A protein and the small-molecule ligand that binds it are described below.
Small molecule (SMILES): Cc1cc(CCCOc2c(C)cc(-n3nnc(C)n3)cc2C)on1

Sequence of chain 5.A:
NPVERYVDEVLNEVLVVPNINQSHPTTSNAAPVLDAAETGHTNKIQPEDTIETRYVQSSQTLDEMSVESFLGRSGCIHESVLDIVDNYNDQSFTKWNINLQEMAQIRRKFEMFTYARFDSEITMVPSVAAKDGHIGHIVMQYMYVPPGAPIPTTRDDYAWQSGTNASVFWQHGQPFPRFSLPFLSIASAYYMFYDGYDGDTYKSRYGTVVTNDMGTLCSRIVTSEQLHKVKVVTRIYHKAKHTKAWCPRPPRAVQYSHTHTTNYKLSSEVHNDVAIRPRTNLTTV

Binding-site contacts:
Ligand atom CM4 contacts residue TYR142 of chain 5.A at 3.9 Å (hydrophobic).
Ligand atom C4A contacts residue TYR144 of chain 5.A at 3.5 Å (hydrophobic).
Ligand atom C4 contacts residue TYR190 of chain 5.A at 3.8 Å (hydrophobic).
Ligand atom N1A contacts residue PHE179 of chain 5.A at 3.2 Å.
Ligand atom C1C contacts residue MET214 of chain 5.A at 3.4 Å (hydrophobic).
Ligand atom N1A contacts residue MET124 of chain 5.A at 3.9 Å.
Ligand atom C5B contacts residue LEU181 of chain 5.A at 3.6 Å (hydrophobic).
Ligand atom N2A contacts residue TYR144 of chain 5.A at 4.0 Å.
Ligand atom N5A contacts residue LEU217 of chain 5.A at 3.7 Å.
Ligand atom C5 contacts residue MET214 of chain 5.A at 3.7 Å (hydrophobic).
Ligand atom C4A contacts residue PHE179 of chain 5.A at 3.5 Å (hydrophobic).
Ligand atom CM2 contacts residue ILE122 of chain 5.A at 3.9 Å (hydrophobic).
Ligand atom CM6 contacts residue TYR144 of chain 5.A at 3.7 Å (hydrophobic).
Ligand atom C1B contacts residue LEU181 of chain 5.A at 3.9 Å (hydrophobic).
Ligand atom N2 contacts residue MET214 of chain 5.A at 3.7 Å.
Ligand atom C5 contacts residue LEU100 of chain 5.A at 4.0 Å (hydrophobic).
Ligand atom C3C contacts residue LEU181 of chain 5.A at 4.0 Å (hydrophobic).
Ligand atom N2A contacts residue PHE179 of chain 5.A at 3.3 Å.
Ligand atom N1A contacts residue LEU217 of chain 5.A at 3.4 Å.
Ligand atom C5B contacts residue TYR144 of chain 5.A at 3.7 Å (hydrophobic).
Ligand atom CM3 contacts residue TYR190 of chain 5.A at 3.8 Å (hydrophobic).
Ligand atom O1B contacts residue ILE98 of chain 5.A at 3.1 Å.
Ligand atom C4 contacts residue LEU100 of chain 5.A at 3.8 Å (hydrophobic).
Ligand atom C1B contacts residue ILE98 of chain 5.A at 3.6 Å (hydrophobic).
Ligand atom N3A contacts residue PHE179 of chain 5.A at 3.6 Å.
Ligand atom CM6 contacts residue LEU181 of chain 5.A at 3.8 Å (hydrophobic).
Ligand atom CM4 contacts residue TYR144 of chain 5.A at 3.8 Å (hydrophobic).
Ligand atom O1 contacts residue MET214 of chain 5.A at 3.2 Å.
Ligand atom N2 contacts residue LEU100 of chain 5.A at 3.8 Å.
Ligand atom C4 contacts residue MET214 of chain 5.A at 4.0 Å (hydrophobic).
Ligand atom N3A contacts residue TYR144 of chain 5.A at 3.2 Å.
Ligand atom CM4 contacts residue ALA166 of chain 5.A at 3.1 Å (hydrophobic).
Ligand atom C6B contacts residue ILE98 of chain 5.A at 3.8 Å (hydrophobic).
Ligand atom CM4 contacts residue VAL168 of chain 5.A at 3.9 Å (hydrophobic).
Ligand atom C6B contacts residue LEU181 of chain 5.A at 3.5 Å (hydrophobic).
Ligand atom O1 contacts residue LEU100 of chain 5.A at 3.8 Å.
Ligand atom C3 contacts residue LEU100 of chain 5.A at 3.7 Å (hydrophobic).
Ligand atom N5A contacts residue PHE179 of chain 5.A at 3.2 Å.
Ligand atom CM6 contacts residue LEU184 of chain 5.A at 3.6 Å (hydrophobic).
Ligand atom CM2 contacts residue ILE77 of chain 5.A at 3.9 Å (hydrophobic).